Binding-site contacts:
Ligand atom O4' contacts residue ARG81 of chain 1.A at 3.1 Å (salt-bridge).
Ligand atom O5P contacts residue ARG35 of chain 1.A at 2.9 Å (salt-bridge).
Ligand atom O5' contacts residue ARG35 of chain 1.A at 3.8 Å.
Ligand atom O5P contacts residue CA1 of chain 1.C at 3.1 Å.
Ligand atom O3' contacts residue LYS78 of chain 1.A at 3.4 Å.
Ligand atom O5' contacts residue ARG81 of chain 1.A at 3.1 Å (salt-bridge).
Ligand atom N3 contacts residue TYR109 of chain 1.A at 3.4 Å.
Ligand atom O2 contacts residue ASP77 of chain 1.A at 3.8 Å.
Ligand atom O2 contacts residue TYR109 of chain 1.A at 4.0 Å.
Ligand atom C2' contacts residue TYR109 of chain 1.A at 3.4 Å (hydrophobic).
Ligand atom O4 contacts residue TYR109 of chain 1.A at 3.8 Å.
Ligand atom C6 contacts residue ARG81 of chain 1.A at 4.0 Å.
Ligand atom C5 contacts residue LEU83 of chain 1.A at 4.1 Å (hydrophobic).
Ligand atom P1 contacts residue TYR79 of chain 1.A at 3.6 Å.
Ligand atom P1 contacts residue LYS78 of chain 1.A at 3.7 Å.
Ligand atom N1 contacts residue TYR109 of chain 1.A at 4.1 Å.
Ligand atom C2 contacts residue ASP77 of chain 1.A at 3.9 Å.
Ligand atom C2 contacts residue TYR109 of chain 1.A at 3.9 Å (hydrophobic).
Ligand atom C3' contacts residue TYR107 of chain 1.A at 3.9 Å (hydrophobic).
Ligand atom C4 contacts residue LEU83 of chain 1.A at 3.7 Å (hydrophobic).
Ligand atom O2P contacts residue TYR79 of chain 1.A at 2.7 Å (h-bond).
Ligand atom N3 contacts residue LEU83 of chain 1.A at 3.8 Å.
Ligand atom O4P contacts residue ARG81 of chain 1.A at 2.8 Å (salt-bridge).
Ligand atom C2' contacts residue TYR107 of chain 1.A at 3.7 Å (hydrophobic).
Ligand atom C5M contacts residue ARG35 of chain 1.A at 3.7 Å.
Ligand atom C5' contacts residue TYR107 of chain 1.A at 3.5 Å (hydrophobic).
Ligand atom C4' contacts residue ARG81 of chain 1.A at 3.9 Å.
Ligand atom O1P contacts residue LYS78 of chain 1.A at 2.6 Å (salt-bridge).
Ligand atom O5P contacts residue TYR107 of chain 1.A at 4.0 Å.
Ligand atom C5M contacts residue LEU36 of chain 1.A at 3.9 Å (hydrophobic).
Ligand atom O4P contacts residue ARG35 of chain 1.A at 2.9 Å (salt-bridge).
Ligand atom C5M contacts residue TYR107 of chain 1.A at 3.6 Å (hydrophobic).
Ligand atom P2 contacts residue ARG35 of chain 1.A at 3.5 Å.
Ligand atom P2 contacts residue ARG81 of chain 1.A at 3.9 Å.
Ligand atom O1P contacts residue TYR79 of chain 1.A at 3.4 Å (h-bond).
Ligand atom C5 contacts residue TYR107 of chain 1.A at 3.9 Å (hydrophobic).
Ligand atom O4 contacts residue LEU83 of chain 1.A at 3.6 Å.
Ligand atom O4 contacts residue LEU37 of chain 1.A at 3.8 Å.
Ligand atom C4 contacts residue TYR109 of chain 1.A at 3.6 Å (hydrophobic).
Ligand atom O5P contacts residue ASP40 of chain 1.A at 3.3 Å (salt-bridge).

The protein below binds the small molecule below.
Small molecule (SMILES): Cc1cn([C@H]2C[C@H](OP(=O)(O)O)[C@@H](COP(=O)(O)O)O2)c(=O)[nH]c1=O

Sequence of chain 1.A:
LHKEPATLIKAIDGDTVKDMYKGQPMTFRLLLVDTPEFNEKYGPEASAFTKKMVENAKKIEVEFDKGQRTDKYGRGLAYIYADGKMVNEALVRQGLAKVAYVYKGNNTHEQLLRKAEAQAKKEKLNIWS